A small-molecule ligand and the protein it binds are described below.
Small molecule (SMILES): CC(=O)N[C@H]1[C@H](O[C@@H]2[C@@H](OC[C@H]3O[C@H](O)[C@@H](O)[C@@H](O[C@H]4O[C@H](CO)[C@@H](O)[C@H](O)[C@@H]4O[C@@H]4O[C@H](CO)[C@@H](O)[C@H](O)[C@H]4NC(C)=O)[C@@H]3O)O[C@H](CO)[C@@H](O)[C@@H]2O)O[C@H](CO)[C@@H](O)[C@@H]1O

Binding-site contacts:
Ligand atom C1 contacts residue TYR12 of chain 1.E at 3.5 Å (hydrophobic).
Ligand atom O7 contacts residue GLY98 of chain 1.E at 3.0 Å.
Ligand atom C4 contacts residue THR15 of chain 1.E at 3.4 Å.
Ligand atom O6 contacts residue PRO13 of chain 1.E at 3.3 Å.
Ligand atom O6 contacts residue THR226 of chain 1.E at 3.6 Å (h-bond).
Ligand atom C2 contacts residue TYR12 of chain 1.E at 3.4 Å (hydrophobic).
Ligand atom C8 contacts residue SER168 of chain 1.E at 3.0 Å.
Ligand atom O3 contacts residue ASN14 of chain 1.E at 3.6 Å.
Ligand atom C6 contacts residue ASP208 of chain 1.E at 3.5 Å.
Ligand atom O6 contacts residue LEU229 of chain 1.E at 3.3 Å.
Ligand atom O4 contacts residue ARG228 of chain 1.E at 3.3 Å (salt-bridge).
Ligand atom O6 contacts residue ARG228 of chain 1.E at 3.3 Å.
Ligand atom C4 contacts residue THR226 of chain 1.E at 3.3 Å.
Ligand atom O3 contacts residue TYR12 of chain 1.E at 3.4 Å (h-bond).
Ligand atom O3 contacts residue PRO13 of chain 1.E at 2.8 Å (h-bond).
Ligand atom C3 contacts residue THR226 of chain 1.E at 3.3 Å.
Ligand atom O6 contacts residue GLY98 of chain 1.E at 3.4 Å.
Ligand atom O4 contacts residue ASP16 of chain 1.E at 3.1 Å (salt-bridge).
Ligand atom C4 contacts residue GLY224 of chain 1.E at 3.3 Å.
Ligand atom O6 contacts residue LEU99 of chain 1.E at 2.9 Å (h-bond).
Ligand atom C7 contacts residue SER168 of chain 1.E at 3.3 Å.
Ligand atom O4 contacts residue THR15 of chain 1.E at 2.6 Å (h-bond).
Ligand atom C2 contacts residue THR226 of chain 1.E at 3.5 Å.
Ligand atom O3 contacts residue ARG228 of chain 1.E at 2.7 Å.
Ligand atom O3 contacts residue GLY227 of chain 1.E at 3.6 Å.
Ligand atom O4 contacts residue GLY224 of chain 1.E at 2.5 Å (h-bond).
Ligand atom C6 contacts residue LEU99 of chain 1.E at 3.5 Å (hydrophobic).
Ligand atom O3 contacts residue THR226 of chain 1.E at 2.6 Å (h-bond).
Ligand atom O4 contacts residue ASN14 of chain 1.E at 3.0 Å (h-bond).
Ligand atom C4 contacts residue ASP208 of chain 1.E at 3.4 Å.
Ligand atom O4 contacts residue TYR12 of chain 1.E at 2.8 Å (h-bond).
Ligand atom O3 contacts residue THR15 of chain 1.E at 3.0 Å (h-bond).
Ligand atom O2 contacts residue ASP16 of chain 1.E at 3.5 Å (salt-bridge).
Ligand atom C3 contacts residue PRO13 of chain 1.E at 3.5 Å (hydrophobic).
Ligand atom O4 contacts residue ASP208 of chain 1.E at 2.6 Å (salt-bridge).
Ligand atom O6 contacts residue ASP208 of chain 1.E at 3.0 Å (salt-bridge).
Ligand atom O7 contacts residue SER168 of chain 1.E at 2.8 Å (h-bond).
Ligand atom O5 contacts residue LEU99 of chain 1.E at 3.1 Å (h-bond).
Ligand atom O4 contacts residue HIS205 of chain 1.E at 3.5 Å.
Ligand atom O6 contacts residue TYR100 of chain 1.E at 3.0 Å (h-bond).

Sequence of chain 1.E:
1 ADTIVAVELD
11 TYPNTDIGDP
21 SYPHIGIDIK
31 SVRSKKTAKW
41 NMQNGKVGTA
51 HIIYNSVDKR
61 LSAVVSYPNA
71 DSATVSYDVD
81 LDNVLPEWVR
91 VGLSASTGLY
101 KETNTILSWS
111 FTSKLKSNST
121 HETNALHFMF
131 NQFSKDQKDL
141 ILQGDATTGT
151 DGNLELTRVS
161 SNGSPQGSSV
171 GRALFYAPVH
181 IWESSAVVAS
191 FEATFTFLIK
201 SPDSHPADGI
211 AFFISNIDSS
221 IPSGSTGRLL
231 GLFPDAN